This small molecule binds to this protein.
Small molecule (SMILES): Nc1ncnc2c1ncn2[C@@H]1O[C@H](COP(=O)=O)[C@@H](O[P](=O)(O)OC[C@H]2O[C@@H](n3ccc(=O)[nH]c3=O)[C@H](O)[C@@H]2O)[C@H]1O

Sequence of chain 49.A:
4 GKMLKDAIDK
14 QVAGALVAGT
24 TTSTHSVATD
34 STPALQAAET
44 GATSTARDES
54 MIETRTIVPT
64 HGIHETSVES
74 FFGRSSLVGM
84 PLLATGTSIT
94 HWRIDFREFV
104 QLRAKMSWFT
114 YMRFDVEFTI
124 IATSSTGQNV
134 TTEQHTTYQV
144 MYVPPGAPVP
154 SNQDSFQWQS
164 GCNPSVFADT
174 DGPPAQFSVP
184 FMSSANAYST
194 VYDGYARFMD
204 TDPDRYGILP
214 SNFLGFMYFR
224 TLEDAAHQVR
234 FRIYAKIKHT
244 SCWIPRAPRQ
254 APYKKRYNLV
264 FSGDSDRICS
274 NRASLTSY

Binding-site contacts:
Ligand atom C8 contacts residue TRP38 of chain 34.B at 4.3 Å (hydrophobic).
Ligand atom C5 contacts residue TRP38 of chain 34.B at 3.7 Å (hydrophobic).
Ligand atom N6 contacts residue TRP38 of chain 34.B at 4.0 Å.
Ligand atom O2' contacts residue HIS28 of chain 49.A at 3.2 Å (h-bond).
Ligand atom N6 contacts residue VAL30 of chain 49.A at 4.3 Å.
Ligand atom C4 contacts residue TRP38 of chain 34.B at 3.5 Å (hydrophobic).
Ligand atom N3 contacts residue TRP38 of chain 34.B at 3.2 Å.
Ligand atom C2 contacts residue TRP38 of chain 34.B at 3.1 Å (hydrophobic).
Ligand atom C1' contacts residue TRP38 of chain 34.B at 4.0 Å (hydrophobic).
Ligand atom O2' contacts residue TRP38 of chain 34.B at 4.2 Å.
Ligand atom N7 contacts residue TRP38 of chain 34.B at 4.2 Å.
Ligand atom N9 contacts residue TRP38 of chain 34.B at 3.7 Å.
Ligand atom N1 contacts residue TRP38 of chain 34.B at 3.3 Å.
Ligand atom C6 contacts residue TRP38 of chain 34.B at 3.6 Å (hydrophobic).

Sequence of chain 34.B:
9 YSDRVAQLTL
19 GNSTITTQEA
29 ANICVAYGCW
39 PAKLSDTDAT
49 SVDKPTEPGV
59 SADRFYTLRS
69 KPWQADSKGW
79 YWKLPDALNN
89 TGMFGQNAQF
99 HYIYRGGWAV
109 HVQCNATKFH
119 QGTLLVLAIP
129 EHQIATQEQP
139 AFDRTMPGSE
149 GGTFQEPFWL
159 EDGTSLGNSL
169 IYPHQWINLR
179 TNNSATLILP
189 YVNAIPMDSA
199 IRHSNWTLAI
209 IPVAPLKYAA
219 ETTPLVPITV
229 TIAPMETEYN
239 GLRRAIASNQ